Binding-site contacts:
Ligand atom C24 contacts residue LYS200 of chain 1.C at 3.5 Å.
Ligand atom C27 contacts residue VAL178 of chain 1.C at 4.0 Å (hydrophobic).
Ligand atom C16 contacts residue LYS200 of chain 1.C at 4.2 Å.
Ligand atom C26 contacts residue QNJ1 of chain 1.I at 3.8 Å.
Ligand atom P1 contacts residue ARG197 of chain 1.C at 3.5 Å.
Ligand atom C36 contacts residue TRP75 of chain 1.C at 3.5 Å (hydrophobic).
Ligand atom C27 contacts residue VAL204 of chain 1.C at 4.2 Å (hydrophobic).
Ligand atom C31 contacts residue SER203 of chain 1.C at 3.7 Å.
Ligand atom O5 contacts residue TRP302 of chain 1.D at 4.2 Å.
Ligand atom C26 contacts residue SER179 of chain 1.C at 4.2 Å.
Ligand atom C25 contacts residue QNJ1 of chain 1.I at 4.0 Å.
Ligand atom C26 contacts residue VAL204 of chain 1.C at 3.9 Å (hydrophobic).
Ligand atom C23 contacts residue LYS200 of chain 1.C at 3.5 Å.
Ligand atom P1 contacts residue TYR290 of chain 1.C at 3.2 Å.
Ligand atom O1 contacts residue TYR290 of chain 1.C at 3.1 Å.
Ligand atom O3 contacts residue LYS200 of chain 1.C at 3.9 Å.
Ligand atom C29 contacts residue SER203 of chain 1.C at 3.8 Å.
Ligand atom O4 contacts residue LYS200 of chain 1.C at 3.4 Å (salt-bridge).
Ligand atom C11 contacts residue PHE283 of chain 1.C at 4.2 Å (hydrophobic).
Ligand atom C28 contacts residue LEU175 of chain 1.C at 4.2 Å (hydrophobic).
Ligand atom C35 contacts residue TRP75 of chain 1.C at 3.4 Å (hydrophobic).
Ligand atom P1 contacts residue LYS200 of chain 1.C at 3.8 Å.
Ligand atom C24 contacts residue VAL204 of chain 1.C at 3.6 Å (hydrophobic).
Ligand atom C10 contacts residue LEU287 of chain 1.C at 4.2 Å (hydrophobic).
Ligand atom O4 contacts residue ARG197 of chain 1.C at 2.5 Å (salt-bridge).
Ligand atom O8 contacts residue LYS200 of chain 1.C at 3.4 Å.
Ligand atom C17 contacts residue TYR290 of chain 1.C at 4.1 Å (hydrophobic).
Ligand atom C17 contacts residue LYS200 of chain 1.C at 3.8 Å.
Ligand atom C23 contacts residue SER179 of chain 1.C at 4.2 Å.
Ligand atom C14 contacts residue TYR290 of chain 1.C at 4.1 Å (hydrophobic).
Ligand atom C25 contacts residue SER179 of chain 1.C at 3.2 Å.
Ligand atom O5 contacts residue LYS200 of chain 1.C at 3.5 Å (salt-bridge).
Ligand atom O8 contacts residue SER179 of chain 1.C at 3.5 Å (h-bond).
Ligand atom O6 contacts residue TRP302 of chain 1.D at 3.8 Å.
Ligand atom O4 contacts residue TYR290 of chain 1.C at 3.7 Å.
Ligand atom C10 contacts residue GLY286 of chain 1.C at 4.1 Å.
Ligand atom O6 contacts residue ARG197 of chain 1.C at 3.3 Å (salt-bridge).
Ligand atom O6 contacts residue TYR290 of chain 1.C at 2.5 Å (h-bond).
Ligand atom O3 contacts residue TYR290 of chain 1.C at 3.0 Å (h-bond).
Ligand atom C29 contacts residue VAL178 of chain 1.C at 4.1 Å (hydrophobic).

Sequence of chain 1.D:
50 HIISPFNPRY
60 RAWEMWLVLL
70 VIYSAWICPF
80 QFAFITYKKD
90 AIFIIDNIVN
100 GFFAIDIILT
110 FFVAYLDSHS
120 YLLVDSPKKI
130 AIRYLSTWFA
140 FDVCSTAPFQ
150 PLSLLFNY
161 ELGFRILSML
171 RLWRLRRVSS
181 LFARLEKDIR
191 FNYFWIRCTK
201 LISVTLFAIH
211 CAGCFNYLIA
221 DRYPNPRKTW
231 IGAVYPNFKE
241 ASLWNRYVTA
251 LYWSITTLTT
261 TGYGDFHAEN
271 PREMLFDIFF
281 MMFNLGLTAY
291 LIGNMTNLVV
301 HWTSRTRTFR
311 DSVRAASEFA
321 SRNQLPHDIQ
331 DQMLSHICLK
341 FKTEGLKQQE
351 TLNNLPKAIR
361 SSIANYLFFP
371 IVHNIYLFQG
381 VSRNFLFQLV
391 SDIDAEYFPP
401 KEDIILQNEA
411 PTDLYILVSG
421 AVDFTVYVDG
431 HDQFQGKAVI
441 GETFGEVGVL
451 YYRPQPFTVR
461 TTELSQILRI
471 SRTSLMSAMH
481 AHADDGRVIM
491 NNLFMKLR

A small-molecule ligand and the protein it binds are described below.
Small molecule (SMILES): CCCCCCCCCCCCCC(=O)O[C@@H](COC(=O)CCCCCCCC)COP(=O)(O)O

Sequence of chain 1.C:
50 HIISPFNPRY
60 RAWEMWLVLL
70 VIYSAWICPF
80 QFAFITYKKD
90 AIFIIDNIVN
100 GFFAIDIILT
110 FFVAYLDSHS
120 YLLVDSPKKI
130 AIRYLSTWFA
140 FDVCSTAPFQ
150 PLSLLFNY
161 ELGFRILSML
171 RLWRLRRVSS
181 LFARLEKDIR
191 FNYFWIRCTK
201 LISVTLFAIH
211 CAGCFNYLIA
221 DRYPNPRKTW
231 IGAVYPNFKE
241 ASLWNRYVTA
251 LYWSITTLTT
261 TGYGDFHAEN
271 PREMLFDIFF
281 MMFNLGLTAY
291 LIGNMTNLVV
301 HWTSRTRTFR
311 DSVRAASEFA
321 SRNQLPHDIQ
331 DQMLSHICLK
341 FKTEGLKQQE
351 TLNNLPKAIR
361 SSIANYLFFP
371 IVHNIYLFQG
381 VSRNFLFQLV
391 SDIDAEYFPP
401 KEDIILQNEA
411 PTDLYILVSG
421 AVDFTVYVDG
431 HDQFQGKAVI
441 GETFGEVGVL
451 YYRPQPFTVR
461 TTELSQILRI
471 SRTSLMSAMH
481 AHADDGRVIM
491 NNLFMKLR